The protein below binds the small molecule below.
Small molecule (SMILES): C[C@@H]1O[C@H](O)[C@@H](F)[C@H](O)[C@@H]1O

Binding-site contacts:
Ligand atom O4 contacts residue LEU71 of chain 1.A at 3.6 Å.
Ligand atom C4 contacts residue TYR119 of chain 1.A at 4.0 Å (hydrophobic).
Ligand atom O3 contacts residue ASP68 of chain 1.A at 3.9 Å.
Ligand atom C6 contacts residue LYS118 of chain 1.A at 3.6 Å.
Ligand atom O5 contacts residue MET74 of chain 1.A at 4.0 Å.
Ligand atom O3 contacts residue LYS72 of chain 1.A at 3.5 Å.
Ligand atom O3 contacts residue LEU71 of chain 1.A at 4.2 Å.
Ligand atom C5 contacts residue TYR119 of chain 1.A at 4.1 Å (hydrophobic).
Ligand atom C5 contacts residue LYS118 of chain 1.A at 4.4 Å.
Ligand atom C6 contacts residue MET74 of chain 1.A at 4.3 Å (hydrophobic).
Ligand atom O1 contacts residue ASN123 of chain 1.A at 3.8 Å.
Ligand atom O4 contacts residue TYR119 of chain 1.A at 3.5 Å.
Ligand atom C2 contacts residue ASP75 of chain 1.A at 3.2 Å.
Ligand atom O4 contacts residue MET74 of chain 1.A at 4.2 Å.
Ligand atom C1 contacts residue ASP75 of chain 1.A at 3.6 Å.
Ligand atom C6 contacts residue TYR119 of chain 1.A at 3.3 Å (hydrophobic).
Ligand atom O1 contacts residue ASP75 of chain 1.A at 2.9 Å (salt-bridge).
Ligand atom F2 contacts residue ASP75 of chain 1.A at 2.6 Å.
Ligand atom O4 contacts residue LYS72 of chain 1.A at 3.9 Å.

Sequence of chain 1.A:
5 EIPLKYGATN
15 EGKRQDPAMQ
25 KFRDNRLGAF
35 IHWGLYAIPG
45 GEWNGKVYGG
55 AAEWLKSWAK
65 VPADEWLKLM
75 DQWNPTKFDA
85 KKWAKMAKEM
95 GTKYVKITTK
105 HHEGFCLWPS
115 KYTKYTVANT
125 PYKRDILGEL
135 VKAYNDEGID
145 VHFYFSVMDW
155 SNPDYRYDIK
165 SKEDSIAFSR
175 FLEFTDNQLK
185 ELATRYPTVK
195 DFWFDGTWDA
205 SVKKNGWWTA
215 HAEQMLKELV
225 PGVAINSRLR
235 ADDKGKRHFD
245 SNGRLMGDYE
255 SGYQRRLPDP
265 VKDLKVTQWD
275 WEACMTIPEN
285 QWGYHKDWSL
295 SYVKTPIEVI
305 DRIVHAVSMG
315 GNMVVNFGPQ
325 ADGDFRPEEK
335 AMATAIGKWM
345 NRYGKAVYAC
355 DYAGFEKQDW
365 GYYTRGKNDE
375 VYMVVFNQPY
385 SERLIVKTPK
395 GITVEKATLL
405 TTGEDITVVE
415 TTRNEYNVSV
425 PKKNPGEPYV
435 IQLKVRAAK